This protein binds this small molecule.
Small molecule (SMILES): N#C[Fe](=C=O)C#N

Binding-site contacts:
Ligand atom O3 contacts residue LEU512 of chain 1.D at 3.6 Å.
Ligand atom N1 contacts residue VAL530 of chain 1.D at 3.9 Å.
Ligand atom C3 contacts residue HIS83 of chain 1.D at 3.5 Å.
Ligand atom N2 contacts residue ALA507 of chain 1.D at 3.3 Å.
Ligand atom N1 contacts residue CYS579 of chain 1.D at 3.5 Å.
Ligand atom C2 contacts residue CYS579 of chain 1.D at 4.2 Å (hydrophobic).
Ligand atom C1 contacts residue NI1 of chain 1.U at 4.0 Å.
Ligand atom C3 contacts residue VAL530 of chain 1.D at 3.5 Å (hydrophobic).
Ligand atom C2 contacts residue CYS79 of chain 1.D at 3.1 Å (hydrophobic).
Ligand atom FE contacts residue CYS579 of chain 1.D at 2.4 Å.
Ligand atom O3 contacts residue CYS579 of chain 1.D at 3.9 Å.
Ligand atom O3 contacts residue VAL530 of chain 1.D at 3.4 Å.
Ligand atom C1 contacts residue CSD576 of chain 1.D at 4.0 Å.
Ligand atom N1 contacts residue ARG509 of chain 1.D at 3.8 Å.
Ligand atom C1 contacts residue THR532 of chain 1.D at 3.9 Å.
Ligand atom C2 contacts residue NI1 of chain 1.U at 4.0 Å.
Ligand atom C2 contacts residue ARG509 of chain 1.D at 3.4 Å.
Ligand atom C3 contacts residue PRO531 of chain 1.D at 3.9 Å (hydrophobic).
Ligand atom N1 contacts residue THR532 of chain 1.D at 2.9 Å (h-bond).
Ligand atom FE contacts residue NI1 of chain 1.U at 2.9 Å.
Ligand atom C1 contacts residue ARG509 of chain 1.D at 3.7 Å.
Ligand atom O3 contacts residue VAL82 of chain 1.D at 3.5 Å.
Ligand atom C1 contacts residue PRO531 of chain 1.D at 3.8 Å (hydrophobic).
Ligand atom N2 contacts residue CYS79 of chain 1.D at 3.6 Å.
Ligand atom C3 contacts residue CYS79 of chain 1.D at 3.2 Å (hydrophobic).
Ligand atom C3 contacts residue ALA507 of chain 1.D at 3.9 Å (hydrophobic).
Ligand atom C3 contacts residue CYS579 of chain 1.D at 3.0 Å (hydrophobic).
Ligand atom FE contacts residue CYS79 of chain 1.D at 2.3 Å.
Ligand atom C3 contacts residue VAL82 of chain 1.D at 3.8 Å (hydrophobic).
Ligand atom C2 contacts residue ALA507 of chain 1.D at 3.7 Å (hydrophobic).
Ligand atom N2 contacts residue ARG509 of chain 1.D at 3.0 Å (salt-bridge).
Ligand atom O3 contacts residue CYS79 of chain 1.D at 4.1 Å.
Ligand atom N2 contacts residue PRO508 of chain 1.D at 3.4 Å.
Ligand atom C1 contacts residue VAL530 of chain 1.D at 3.8 Å (hydrophobic).
Ligand atom O3 contacts residue ALA507 of chain 1.D at 3.6 Å.
Ligand atom O3 contacts residue PRO531 of chain 1.D at 3.5 Å.
Ligand atom O3 contacts residue HIS83 of chain 1.D at 3.4 Å (h-bond).
Ligand atom C1 contacts residue CYS579 of chain 1.D at 3.1 Å (hydrophobic).
Ligand atom N1 contacts residue PRO531 of chain 1.D at 3.6 Å.
Ligand atom N1 contacts residue CSD576 of chain 1.D at 4.1 Å.

Sequence of chain 1.D:
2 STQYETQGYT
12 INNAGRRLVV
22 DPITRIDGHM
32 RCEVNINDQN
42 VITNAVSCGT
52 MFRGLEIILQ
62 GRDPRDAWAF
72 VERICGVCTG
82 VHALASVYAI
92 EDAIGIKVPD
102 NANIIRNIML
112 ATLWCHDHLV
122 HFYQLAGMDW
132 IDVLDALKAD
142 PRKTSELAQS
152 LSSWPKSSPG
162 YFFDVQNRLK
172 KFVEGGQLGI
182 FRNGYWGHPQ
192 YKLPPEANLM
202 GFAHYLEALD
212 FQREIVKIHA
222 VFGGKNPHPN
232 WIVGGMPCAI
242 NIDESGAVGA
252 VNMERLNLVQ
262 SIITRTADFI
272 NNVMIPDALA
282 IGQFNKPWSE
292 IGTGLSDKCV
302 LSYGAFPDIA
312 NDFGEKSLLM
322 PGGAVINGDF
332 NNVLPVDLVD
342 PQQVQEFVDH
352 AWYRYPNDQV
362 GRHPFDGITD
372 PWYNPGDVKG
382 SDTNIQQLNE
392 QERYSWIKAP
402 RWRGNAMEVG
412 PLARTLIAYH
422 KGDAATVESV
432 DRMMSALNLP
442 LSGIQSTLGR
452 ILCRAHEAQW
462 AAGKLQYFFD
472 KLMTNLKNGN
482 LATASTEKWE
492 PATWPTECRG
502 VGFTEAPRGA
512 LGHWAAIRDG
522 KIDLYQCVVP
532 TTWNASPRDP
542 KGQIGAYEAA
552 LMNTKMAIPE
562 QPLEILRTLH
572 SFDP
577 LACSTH